Binding-site contacts:
Ligand atom O7 contacts residue ALA18 of chain 1.C at 4.4 Å.
Ligand atom C7 contacts residue ILE105 of chain 1.E at 4.2 Å (hydrophobic).
Ligand atom O3 contacts residue SER47 of chain 1.C at 3.6 Å (h-bond).
Ligand atom C6 contacts residue ILE105 of chain 1.E at 4.3 Å (hydrophobic).
Ligand atom C7 contacts residue ALA18 of chain 1.C at 4.5 Å (hydrophobic).
Ligand atom C2 contacts residue ASN17 of chain 1.C at 2.5 Å.
Ligand atom O3 contacts residue TYR50 of chain 1.D at 4.2 Å.
Ligand atom C8 contacts residue ASN17 of chain 1.C at 3.9 Å.
Ligand atom C7 contacts residue TYR50 of chain 1.D at 4.3 Å (hydrophobic).
Ligand atom O2 contacts residue SER47 of chain 1.C at 4.1 Å.
Ligand atom C1 contacts residue TYR50 of chain 1.D at 3.7 Å (hydrophobic).
Ligand atom C8 contacts residue PHE107 of chain 1.E at 4.2 Å (hydrophobic).
Ligand atom C8 contacts residue THR19 of chain 1.C at 4.3 Å.
Ligand atom O3 contacts residue SER45 of chain 1.C at 3.4 Å (h-bond).
Ligand atom C5 contacts residue ASN17 of chain 1.C at 3.6 Å.
Ligand atom N2 contacts residue ASN17 of chain 1.C at 3.0 Å (h-bond).
Ligand atom O5 contacts residue PHE107 of chain 1.E at 4.4 Å.
Ligand atom C3 contacts residue TYR50 of chain 1.D at 3.4 Å (hydrophobic).
Ligand atom O5 contacts residue ALA103 of chain 1.E at 4.2 Å.
Ligand atom O7 contacts residue ASN17 of chain 1.C at 3.1 Å (h-bond).
Ligand atom C8 contacts residue ALA18 of chain 1.C at 3.7 Å (hydrophobic).
Ligand atom C5 contacts residue TYR50 of chain 1.D at 4.4 Å (hydrophobic).
Ligand atom O5 contacts residue ASN17 of chain 1.C at 2.3 Å (h-bond).
Ligand atom C3 contacts residue ASN17 of chain 1.C at 3.8 Å.
Ligand atom C4 contacts residue ASN17 of chain 1.C at 4.2 Å.
Ligand atom C2 contacts residue TYR50 of chain 1.D at 3.6 Å (hydrophobic).
Ligand atom C5 contacts residue ALA103 of chain 1.E at 4.2 Å (hydrophobic).
Ligand atom O7 contacts residue PHE16 of chain 1.C at 3.9 Å.
Ligand atom C6 contacts residue ALA103 of chain 1.E at 3.9 Å (hydrophobic).
Ligand atom O7 contacts residue THR57 of chain 1.D at 3.0 Å (h-bond).
Ligand atom O7 contacts residue ILE105 of chain 1.E at 3.9 Å.
Ligand atom C8 contacts residue ILE105 of chain 1.E at 3.9 Å (hydrophobic).
Ligand atom C8 contacts residue SER54 of chain 1.D at 4.0 Å.
Ligand atom C7 contacts residue THR57 of chain 1.D at 4.1 Å.
Ligand atom C7 contacts residue ASN17 of chain 1.C at 3.3 Å.
Ligand atom C4 contacts residue TYR50 of chain 1.D at 4.4 Å (hydrophobic).
Ligand atom N2 contacts residue TYR50 of chain 1.D at 3.2 Å (h-bond).
Ligand atom C6 contacts residue SER100 of chain 1.E at 4.3 Å.
Ligand atom C1 contacts residue ASN17 of chain 1.C at 1.4 Å.
Ligand atom C8 contacts residue ARG183 of chain 1.C at 4.3 Å.

Sequence of chain 1.D:
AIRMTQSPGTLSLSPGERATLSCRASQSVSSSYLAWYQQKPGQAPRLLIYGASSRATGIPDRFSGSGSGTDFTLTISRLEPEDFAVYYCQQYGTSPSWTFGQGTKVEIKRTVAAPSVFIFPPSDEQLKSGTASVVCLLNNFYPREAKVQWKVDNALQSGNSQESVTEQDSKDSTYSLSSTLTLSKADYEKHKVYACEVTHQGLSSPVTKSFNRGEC

This small molecule binds to this protein.
Small molecule (SMILES): CC(=O)N[C@H]1[C@H](O[C@H]2[C@H](O)[C@@H](NC(C)=O)CO[C@@H]2CO[C@@H]2O[C@@H](C)[C@@H](O)[C@@H](O)[C@@H]2O)O[C@H](CO)[C@@H](O[C@@H]2O[C@H](CO)[C@@H](O)[C@H](O)[C@@H]2O)[C@@H]1O

Sequence of chain 1.E:
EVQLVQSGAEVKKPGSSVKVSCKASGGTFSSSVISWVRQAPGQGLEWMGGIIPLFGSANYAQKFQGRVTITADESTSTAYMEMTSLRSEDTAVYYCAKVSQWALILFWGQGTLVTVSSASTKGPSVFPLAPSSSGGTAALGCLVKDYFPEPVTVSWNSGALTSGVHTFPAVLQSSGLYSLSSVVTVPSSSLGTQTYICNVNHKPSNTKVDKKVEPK

Sequence of chain 1.C:
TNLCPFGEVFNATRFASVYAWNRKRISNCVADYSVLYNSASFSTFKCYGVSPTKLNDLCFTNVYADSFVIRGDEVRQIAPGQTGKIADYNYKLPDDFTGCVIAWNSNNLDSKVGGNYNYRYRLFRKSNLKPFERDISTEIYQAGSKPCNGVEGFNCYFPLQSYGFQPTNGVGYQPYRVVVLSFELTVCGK